Binding-site contacts:
Ligand atom C2 contacts residue GLY110 of chain 1.A at 3.7 Å.
Ligand atom N2 contacts residue LYS58 of chain 1.A at 3.0 Å (salt-bridge).
Ligand atom C2 contacts residue LEU159 of chain 1.A at 3.7 Å (hydrophobic).
Ligand atom N3 contacts residue ILE36 of chain 1.A at 3.8 Å.
Ligand atom C10 contacts residue ILE36 of chain 1.A at 3.4 Å (hydrophobic).
Ligand atom O1 contacts residue CYS109 of chain 1.A at 3.8 Å.
Ligand atom C12 contacts residue ASN111 of chain 1.A at 3.8 Å.
Ligand atom C8 contacts residue ILE168 of chain 1.A at 3.7 Å (hydrophobic).
Ligand atom N3 contacts residue LEU159 of chain 1.A at 3.6 Å.
Ligand atom C1 contacts residue ILE91 of chain 1.A at 3.7 Å (hydrophobic).
Ligand atom C16 contacts residue GLN46 of chain 1.A at 3.6 Å.
Ligand atom C2 contacts residue ILE36 of chain 1.A at 3.8 Å (hydrophobic).
Ligand atom C1 contacts residue LEU159 of chain 1.A at 3.5 Å (hydrophobic).
Ligand atom C15 contacts residue LEU159 of chain 1.A at 3.6 Å (hydrophobic).
Ligand atom N3 contacts residue GLY110 of chain 1.A at 3.5 Å (h-bond).
Ligand atom C3 contacts residue ILE36 of chain 1.A at 3.8 Å (hydrophobic).
Ligand atom C11 contacts residue ILE36 of chain 1.A at 3.6 Å (hydrophobic).
Ligand atom C16 contacts residue GLY110 of chain 1.A at 3.6 Å.
Ligand atom C14 contacts residue ASP113 of chain 1.A at 3.6 Å.
Ligand atom N contacts residue GLU108 of chain 1.A at 3.7 Å.
Ligand atom N contacts residue ALA56 of chain 1.A at 3.6 Å.
Ligand atom N contacts residue LEU159 of chain 1.A at 3.5 Å.
Ligand atom N contacts residue CYS109 of chain 1.A at 3.6 Å.
Ligand atom C6 contacts residue MET107 of chain 1.A at 3.6 Å (hydrophobic).
Ligand atom N contacts residue GLY110 of chain 1.A at 2.9 Å (h-bond).
Ligand atom C8 contacts residue LYS58 of chain 1.A at 3.5 Å.
Ligand atom C contacts residue ALA56 of chain 1.A at 3.8 Å (hydrophobic).
Ligand atom C13 contacts residue ILE36 of chain 1.A at 3.8 Å (hydrophobic).
Ligand atom C12 contacts residue ILE36 of chain 1.A at 3.7 Å (hydrophobic).
Ligand atom C contacts residue ILE91 of chain 1.A at 3.7 Å (hydrophobic).
Ligand atom C15 contacts residue ILE36 of chain 1.A at 3.5 Å (hydrophobic).
Ligand atom O1 contacts residue GLY110 of chain 1.A at 3.3 Å (h-bond).
Ligand atom C14 contacts residue ILE36 of chain 1.A at 3.6 Å (hydrophobic).
Ligand atom C6 contacts residue ILE91 of chain 1.A at 3.3 Å (hydrophobic).
Ligand atom C1 contacts residue ALA56 of chain 1.A at 3.2 Å (hydrophobic).
Ligand atom C1 contacts residue GLU108 of chain 1.A at 3.2 Å.
Ligand atom O1 contacts residue ILE36 of chain 1.A at 3.5 Å.
Ligand atom O contacts residue MET107 of chain 1.A at 3.6 Å.
Ligand atom C1 contacts residue GLY110 of chain 1.A at 3.7 Å.
Ligand atom C16 contacts residue ASN111 of chain 1.A at 3.7 Å.

The small molecule below binds the protein below.
Small molecule (SMILES): COc1ccccc1Nc1cc2[nH]c(-c3cnco3)cc2cn1

Sequence of chain 1.A:
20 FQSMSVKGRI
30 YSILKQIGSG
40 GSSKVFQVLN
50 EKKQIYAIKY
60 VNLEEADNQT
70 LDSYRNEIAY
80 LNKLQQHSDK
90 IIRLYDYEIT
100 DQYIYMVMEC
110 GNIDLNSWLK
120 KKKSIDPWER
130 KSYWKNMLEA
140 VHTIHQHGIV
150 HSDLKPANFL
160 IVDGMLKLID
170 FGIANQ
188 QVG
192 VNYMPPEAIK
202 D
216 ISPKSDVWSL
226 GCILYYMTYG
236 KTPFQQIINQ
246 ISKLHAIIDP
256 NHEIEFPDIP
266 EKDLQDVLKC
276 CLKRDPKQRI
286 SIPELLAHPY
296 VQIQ